A protein and the small-molecule ligand that binds it are described below.
Small molecule (SMILES): Nc1nc2c(ncn2[C@@H]2O[C@H](CO[P](=O)(O)O[P](=O)(O)NP(=O)(O)O)[C@@H](O)[C@H]2O)c(=O)[nH]1

Sequence of chain 1.D:
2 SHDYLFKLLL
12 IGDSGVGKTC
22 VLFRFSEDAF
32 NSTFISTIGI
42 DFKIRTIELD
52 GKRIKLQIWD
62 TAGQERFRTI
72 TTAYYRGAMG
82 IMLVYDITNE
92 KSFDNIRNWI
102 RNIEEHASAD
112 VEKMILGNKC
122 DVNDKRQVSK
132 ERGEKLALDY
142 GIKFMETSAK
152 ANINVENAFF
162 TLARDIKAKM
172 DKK

Binding-site contacts:
Ligand atom O1B contacts residue VAL17 of chain 1.D at 3.4 Å (h-bond).
Ligand atom C5' contacts residue GLY16 of chain 1.D at 3.5 Å.
Ligand atom O6 contacts residue LYS151 of chain 1.D at 3.3 Å (salt-bridge).
Ligand atom O1A contacts residue GLY18 of chain 1.D at 3.2 Å.
Ligand atom N1 contacts residue ASP122 of chain 1.D at 2.9 Å (salt-bridge).
Ligand atom PB contacts residue MG1 of chain 1.M at 3.2 Å.
Ligand atom O5' contacts residue GLY18 of chain 1.D at 3.6 Å.
Ligand atom O1A contacts residue THR20 of chain 1.D at 3.2 Å (h-bond).
Ligand atom N7 contacts residue ASN119 of chain 1.D at 3.2 Å (h-bond).
Ligand atom O6 contacts residue ASN119 of chain 1.D at 3.5 Å (h-bond).
Ligand atom O3A contacts residue GLY18 of chain 1.D at 3.2 Å (h-bond).
Ligand atom O2G contacts residue MG1 of chain 1.M at 1.9 Å.
Ligand atom O1G contacts residue GLY64 of chain 1.D at 2.8 Å (h-bond).
Ligand atom O3G contacts residue SER15 of chain 1.D at 2.6 Å (h-bond).
Ligand atom N2 contacts residue LYS151 of chain 1.D at 3.6 Å.
Ligand atom O2B contacts residue THR20 of chain 1.D at 2.9 Å (h-bond).
Ligand atom O4' contacts residue LYS120 of chain 1.D at 3.1 Å (salt-bridge).
Ligand atom O3G contacts residue SER37 of chain 1.D at 3.3 Å (h-bond).
Ligand atom C8 contacts residue CYS21 of chain 1.D at 3.5 Å (hydrophobic).
Ligand atom PG contacts residue MG1 of chain 1.M at 3.1 Å.
Ligand atom N3B contacts residue GLY16 of chain 1.D at 3.1 Å (h-bond).
Ligand atom N2 contacts residue ASP122 of chain 1.D at 2.9 Å (salt-bridge).
Ligand atom O6 contacts residue SER149 of chain 1.D at 3.4 Å (h-bond).
Ligand atom O1A contacts residue CYS21 of chain 1.D at 2.9 Å (h-bond).
Ligand atom O1B contacts residue GLY18 of chain 1.D at 3.1 Å (h-bond).
Ligand atom O1G contacts residue SER15 of chain 1.D at 3.5 Å.
Ligand atom N7 contacts residue CYS21 of chain 1.D at 3.6 Å.
Ligand atom C6 contacts residue ASP122 of chain 1.D at 3.6 Å.
Ligand atom O1B contacts residue LYS19 of chain 1.D at 2.8 Å (salt-bridge).
Ligand atom O1G contacts residue LYS19 of chain 1.D at 2.7 Å (salt-bridge).
Ligand atom N1 contacts residue LYS151 of chain 1.D at 3.5 Å.
Ligand atom O6 contacts residue LYS120 of chain 1.D at 3.6 Å.
Ligand atom N2 contacts residue VAL123 of chain 1.D at 3.3 Å.
Ligand atom O6 contacts residue ASP122 of chain 1.D at 3.4 Å (salt-bridge).
Ligand atom O6 contacts residue ALA150 of chain 1.D at 2.9 Å (h-bond).
Ligand atom PB contacts residue LYS19 of chain 1.D at 3.6 Å.
Ligand atom O2B contacts residue MG1 of chain 1.M at 2.0 Å.
Ligand atom O2G contacts residue THR38 of chain 1.D at 2.8 Å (h-bond).
Ligand atom N3B contacts residue MG1 of chain 1.M at 3.4 Å.
Ligand atom O2B contacts residue LYS19 of chain 1.D at 3.6 Å.